This protein binds this small molecule.
Small molecule (SMILES): NCC(=O)O

Sequence of chain 1.A:
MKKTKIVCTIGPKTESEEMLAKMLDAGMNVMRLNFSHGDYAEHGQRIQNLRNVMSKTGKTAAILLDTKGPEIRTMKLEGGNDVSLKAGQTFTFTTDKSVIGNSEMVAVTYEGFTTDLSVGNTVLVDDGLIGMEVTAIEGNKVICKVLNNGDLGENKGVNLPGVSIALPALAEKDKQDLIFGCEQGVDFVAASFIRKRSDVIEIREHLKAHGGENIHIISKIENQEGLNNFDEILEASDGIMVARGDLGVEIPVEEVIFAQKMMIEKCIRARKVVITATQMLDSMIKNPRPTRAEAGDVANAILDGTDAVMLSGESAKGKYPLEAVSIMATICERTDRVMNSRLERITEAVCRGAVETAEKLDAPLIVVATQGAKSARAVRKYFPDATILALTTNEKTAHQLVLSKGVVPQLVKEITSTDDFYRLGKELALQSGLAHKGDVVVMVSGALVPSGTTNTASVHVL

Binding-site contacts:
Ligand atom CA contacts residue SER237 of chain 1.A at 3.9 Å.
Ligand atom CA contacts residue ALA236 of chain 1.A at 3.4 Å (hydrophobic).
Ligand atom O contacts residue GLU235 of chain 1.A at 3.3 Å (salt-bridge).
Ligand atom CA contacts residue LYS272 of chain 1.A at 4.0 Å.
Ligand atom C contacts residue LYS272 of chain 1.A at 3.4 Å.
Ligand atom N contacts residue GLU235 of chain 1.A at 3.8 Å.
Ligand atom OXT contacts residue LYS272 of chain 1.A at 3.6 Å.
Ligand atom OXT contacts residue ASP238 of chain 1.A at 4.1 Å.
Ligand atom O contacts residue LYS272 of chain 1.A at 3.2 Å (salt-bridge).
Ligand atom CA contacts residue ARG204 of chain 1.A at 4.3 Å.
Ligand atom N contacts residue ALA236 of chain 1.A at 3.9 Å.
Ligand atom OXT contacts residue SER237 of chain 1.A at 4.2 Å.
Ligand atom C contacts residue SER237 of chain 1.A at 4.1 Å.
Ligand atom CA contacts residue GLU235 of chain 1.A at 3.4 Å.
Ligand atom C contacts residue GLU235 of chain 1.A at 3.6 Å.